This protein binds this small molecule.
Small molecule (SMILES): NC(=O)NC1=NC(=O)NC1=O

Sequence of chain 5.A:
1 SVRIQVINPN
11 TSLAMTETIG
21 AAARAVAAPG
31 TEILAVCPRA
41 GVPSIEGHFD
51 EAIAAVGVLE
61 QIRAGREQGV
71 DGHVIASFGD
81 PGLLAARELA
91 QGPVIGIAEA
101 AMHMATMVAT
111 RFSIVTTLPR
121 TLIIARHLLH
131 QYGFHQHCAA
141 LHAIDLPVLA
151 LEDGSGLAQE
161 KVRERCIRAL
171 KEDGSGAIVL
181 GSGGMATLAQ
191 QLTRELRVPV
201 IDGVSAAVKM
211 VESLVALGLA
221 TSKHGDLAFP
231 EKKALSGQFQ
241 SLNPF

Binding-site contacts:
Ligand atom C4 contacts residue SER77 of chain 5.A at 4.2 Å.
Ligand atom O2 contacts residue THR116 of chain 5.A at 3.1 Å (h-bond).
Ligand atom O5 contacts residue GLY183 of chain 5.A at 3.0 Å (h-bond).
Ligand atom C2 contacts residue THR116 of chain 5.A at 4.0 Å.
Ligand atom N9 contacts residue VAL148 of chain 5.A at 3.8 Å.
Ligand atom O8 contacts residue ILE45 of chain 5.A at 2.9 Å (h-bond).
Ligand atom O8 contacts residue SER44 of chain 5.A at 3.8 Å.
Ligand atom C2 contacts residue GLY181 of chain 5.A at 3.4 Å.
Ligand atom C4 contacts residue PHE78 of chain 5.A at 4.1 Å (hydrophobic).
Ligand atom O8 contacts residue ASN10 of chain 5.A at 2.8 Å (h-bond).
Ligand atom C5 contacts residue SER77 of chain 5.A at 3.5 Å.
Ligand atom C2 contacts residue THR117 of chain 5.A at 3.8 Å.
Ligand atom O2 contacts residue THR117 of chain 5.A at 3.8 Å.
Ligand atom C8 contacts residue ASN10 of chain 5.A at 3.7 Å.
Ligand atom O5 contacts residue SER182 of chain 5.A at 3.5 Å.
Ligand atom N9 contacts residue ILE45 of chain 5.A at 2.9 Å (h-bond).
Ligand atom N3 contacts residue PHE78 of chain 5.A at 4.0 Å.
Ligand atom N3 contacts residue ILE45 of chain 5.A at 3.9 Å.
Ligand atom C8 contacts residue ILE45 of chain 5.A at 3.7 Å (hydrophobic).
Ligand atom C4 contacts residue ILE45 of chain 5.A at 3.8 Å (hydrophobic).
Ligand atom O5 contacts residue PHE78 of chain 5.A at 3.0 Å (h-bond).
Ligand atom O2 contacts residue GLY181 of chain 5.A at 3.1 Å (h-bond).
Ligand atom N7 contacts residue VAL148 of chain 5.A at 4.1 Å.
Ligand atom C5 contacts residue GLY183 of chain 5.A at 4.0 Å.
Ligand atom N1 contacts residue VAL148 of chain 5.A at 3.5 Å.
Ligand atom O2 contacts residue PHE78 of chain 5.A at 4.0 Å.
Ligand atom N1 contacts residue SER182 of chain 5.A at 3.3 Å (h-bond).
Ligand atom N1 contacts residue GLY181 of chain 5.A at 3.4 Å (h-bond).
Ligand atom N1 contacts residue THR117 of chain 5.A at 3.2 Å (h-bond).
Ligand atom C5 contacts residue SER182 of chain 5.A at 3.8 Å.
Ligand atom C2 contacts residue PHE78 of chain 5.A at 4.1 Å (hydrophobic).
Ligand atom O8 contacts residue VAL148 of chain 5.A at 3.7 Å.
Ligand atom N7 contacts residue SER77 of chain 5.A at 3.5 Å.
Ligand atom C5 contacts residue PHE78 of chain 5.A at 3.6 Å (hydrophobic).
Ligand atom O5 contacts residue SER77 of chain 5.A at 3.4 Å.
Ligand atom O2 contacts residue THR121 of chain 5.A at 3.8 Å.
Ligand atom C8 contacts residue VAL148 of chain 5.A at 3.7 Å (hydrophobic).
Ligand atom N7 contacts residue ASN10 of chain 5.A at 3.8 Å.
Ligand atom C8 contacts residue SER77 of chain 5.A at 4.1 Å.
Ligand atom N1 contacts residue THR116 of chain 5.A at 4.1 Å.